The small molecule below binds the protein below.
Small molecule (SMILES): NC(=[NH2+])NCCC[C@H](N)C(=O)O

Sequence of chain 1.A:
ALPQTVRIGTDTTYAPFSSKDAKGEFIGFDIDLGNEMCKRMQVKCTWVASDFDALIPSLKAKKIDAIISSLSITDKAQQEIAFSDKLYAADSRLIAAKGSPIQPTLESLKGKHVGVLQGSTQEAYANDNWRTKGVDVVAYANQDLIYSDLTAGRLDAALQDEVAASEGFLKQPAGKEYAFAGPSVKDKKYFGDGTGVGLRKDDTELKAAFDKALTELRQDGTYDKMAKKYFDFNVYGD

Binding-site contacts:
Ligand atom CA contacts residue ASP161 of chain 1.A at 3.8 Å.
Ligand atom CG contacts residue SER70 of chain 1.A at 3.2 Å.
Ligand atom CD contacts residue TYR14 of chain 1.A at 3.5 Å (hydrophobic).
Ligand atom NH2 contacts residue TYR14 of chain 1.A at 3.4 Å.
Ligand atom NH2 contacts residue ASP11 of chain 1.A at 2.6 Å (salt-bridge).
Ligand atom CG contacts residue TYR14 of chain 1.A at 3.9 Å (hydrophobic).
Ligand atom NH1 contacts residue ASP11 of chain 1.A at 3.1 Å (salt-bridge).
Ligand atom NH1 contacts residue TYR14 of chain 1.A at 3.4 Å.
Ligand atom N contacts residue SER72 of chain 1.A at 3.1 Å (h-bond).
Ligand atom NH2 contacts residue PHE52 of chain 1.A at 3.8 Å.
Ligand atom C contacts residue PHE52 of chain 1.A at 3.7 Å (hydrophobic).
Ligand atom CD contacts residue PHE52 of chain 1.A at 3.5 Å (hydrophobic).
Ligand atom CA contacts residue GLN122 of chain 1.A at 3.6 Å.
Ligand atom OXT contacts residue SER70 of chain 1.A at 3.4 Å (h-bond).
Ligand atom CA contacts residue SER70 of chain 1.A at 3.8 Å.
Ligand atom CZ contacts residue SER69 of chain 1.A at 3.5 Å.
Ligand atom C contacts residue THR121 of chain 1.A at 3.6 Å.
Ligand atom CZ contacts residue PHE52 of chain 1.A at 3.7 Å (hydrophobic).
Ligand atom CA contacts residue THR121 of chain 1.A at 3.5 Å.
Ligand atom O contacts residue PHE52 of chain 1.A at 3.4 Å.
Ligand atom CD contacts residue SER69 of chain 1.A at 3.8 Å.
Ligand atom N contacts residue ASP161 of chain 1.A at 3.1 Å (salt-bridge).
Ligand atom OXT contacts residue PHE52 of chain 1.A at 3.8 Å.
Ligand atom NE contacts residue PHE52 of chain 1.A at 3.5 Å.
Ligand atom CZ contacts residue ASP11 of chain 1.A at 3.4 Å.
Ligand atom CB contacts residue TYR14 of chain 1.A at 3.7 Å (hydrophobic).
Ligand atom OXT contacts residue LEU71 of chain 1.A at 3.6 Å.
Ligand atom O contacts residue SER120 of chain 1.A at 3.3 Å.
Ligand atom NH1 contacts residue SER69 of chain 1.A at 2.8 Å (h-bond).
Ligand atom OXT contacts residue SER72 of chain 1.A at 2.8 Å (h-bond).
Ligand atom CB contacts residue GLN122 of chain 1.A at 3.5 Å.
Ligand atom NE contacts residue TYR14 of chain 1.A at 3.5 Å.
Ligand atom CZ contacts residue TYR14 of chain 1.A at 3.4 Å (hydrophobic).
Ligand atom NH2 contacts residue LEU117 of chain 1.A at 3.5 Å.
Ligand atom CG contacts residue PHE52 of chain 1.A at 3.6 Å (hydrophobic).
Ligand atom O contacts residue THR121 of chain 1.A at 2.9 Å (h-bond).
Ligand atom CD contacts residue LEU117 of chain 1.A at 3.7 Å (hydrophobic).
Ligand atom CG contacts residue SER69 of chain 1.A at 3.8 Å.
Ligand atom N contacts residue SER70 of chain 1.A at 2.9 Å (h-bond).
Ligand atom NE contacts residue SER69 of chain 1.A at 2.8 Å (h-bond).